Binding-site contacts:
Ligand atom O4 contacts residue GLN243 of chain 1.A at 3.8 Å.
Ligand atom C1 contacts residue THR241 of chain 1.A at 3.7 Å.
Ligand atom C8 contacts residue ASN239 of chain 1.A at 3.6 Å.
Ligand atom C7 contacts residue ASP209 of chain 1.A at 3.6 Å.
Ligand atom C7 contacts residue HIS236 of chain 1.A at 4.4 Å.
Ligand atom C1 contacts residue ASN239 of chain 1.A at 2.2 Å.
Ligand atom O5 contacts residue ASN239 of chain 1.A at 2.7 Å (h-bond).
Ligand atom C3 contacts residue ASP209 of chain 1.A at 3.7 Å.
Ligand atom C2 contacts residue ASN239 of chain 1.A at 2.8 Å.
Ligand atom C5 contacts residue HIS236 of chain 1.A at 3.9 Å.
Ligand atom N2 contacts residue ASN239 of chain 1.A at 3.4 Å (h-bond).
Ligand atom O7 contacts residue GLN243 of chain 1.A at 3.4 Å (h-bond).
Ligand atom O7 contacts residue HIS236 of chain 1.A at 3.6 Å.
Ligand atom C4 contacts residue GLN243 of chain 1.A at 4.4 Å.
Ligand atom O3 contacts residue ASP209 of chain 1.A at 4.1 Å.
Ligand atom C5 contacts residue ASN239 of chain 1.A at 4.0 Å.
Ligand atom C6 contacts residue HIS236 of chain 1.A at 3.7 Å.
Ligand atom C5 contacts residue GLN243 of chain 1.A at 4.4 Å.
Ligand atom C3 contacts residue ASN239 of chain 1.A at 4.2 Å.
Ligand atom O7 contacts residue ASN239 of chain 1.A at 3.0 Å (h-bond).
Ligand atom N2 contacts residue ASP209 of chain 1.A at 2.8 Å (salt-bridge).
Ligand atom C7 contacts residue ASN239 of chain 1.A at 3.2 Å.
Ligand atom O5 contacts residue HIS236 of chain 1.A at 4.2 Å.
Ligand atom C3 contacts residue GLN243 of chain 1.A at 4.5 Å.
Ligand atom C8 contacts residue ASP209 of chain 1.A at 3.6 Å.
Ligand atom C2 contacts residue ASP209 of chain 1.A at 3.7 Å.
Ligand atom C1 contacts residue ASP209 of chain 1.A at 4.2 Å.
Ligand atom C7 contacts residue GLN243 of chain 1.A at 4.4 Å.

Sequence of chain 1.A:
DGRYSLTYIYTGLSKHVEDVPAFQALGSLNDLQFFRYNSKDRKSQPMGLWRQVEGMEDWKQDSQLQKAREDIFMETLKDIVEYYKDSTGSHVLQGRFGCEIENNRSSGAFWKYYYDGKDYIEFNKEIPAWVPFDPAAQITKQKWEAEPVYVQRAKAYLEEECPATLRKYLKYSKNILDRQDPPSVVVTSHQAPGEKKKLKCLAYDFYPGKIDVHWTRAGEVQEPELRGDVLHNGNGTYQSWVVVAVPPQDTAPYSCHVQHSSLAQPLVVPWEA

This protein binds this small molecule.
Small molecule (SMILES): CC(=O)N[C@H]1[C@H](O[C@H]2[C@H](O)[C@@H](NC(C)=O)CO[C@@H]2CO)O[C@H](CO)[C@@H](O)[C@@H]1O